Sequence of chain 1.B:
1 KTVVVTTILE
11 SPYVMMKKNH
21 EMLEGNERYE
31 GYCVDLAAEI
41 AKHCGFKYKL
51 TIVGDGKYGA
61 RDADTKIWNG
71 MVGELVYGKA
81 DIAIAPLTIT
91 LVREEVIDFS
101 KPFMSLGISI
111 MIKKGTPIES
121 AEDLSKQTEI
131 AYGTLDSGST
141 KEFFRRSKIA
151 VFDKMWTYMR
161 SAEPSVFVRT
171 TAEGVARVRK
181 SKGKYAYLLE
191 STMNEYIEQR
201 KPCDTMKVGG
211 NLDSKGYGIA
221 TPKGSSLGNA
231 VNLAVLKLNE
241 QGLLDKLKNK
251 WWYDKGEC

Binding-site contacts:
Ligand atom CA contacts residue THR88 of chain 1.B at 3.4 Å.
Ligand atom OXT contacts residue PRO86 of chain 1.B at 3.7 Å.
Ligand atom OXT contacts residue ARG93 of chain 1.B at 2.8 Å (salt-bridge).
Ligand atom OE2 contacts residue THR140 of chain 1.B at 3.1 Å (h-bond).
Ligand atom N contacts residue THR88 of chain 1.B at 2.8 Å (h-bond).
Ligand atom O contacts residue ARG93 of chain 1.B at 2.7 Å (salt-bridge).
Ligand atom CD contacts residue LEU135 of chain 1.B at 4.0 Å (hydrophobic).
Ligand atom N contacts residue TYR217 of chain 1.B at 3.7 Å.
Ligand atom CA contacts residue SER139 of chain 1.B at 3.4 Å.
Ligand atom CG contacts residue LEU135 of chain 1.B at 3.6 Å (hydrophobic).
Ligand atom OXT contacts residue LEU87 of chain 1.B at 3.6 Å.
Ligand atom C contacts residue THR88 of chain 1.B at 3.6 Å.
Ligand atom OE2 contacts residue GLY138 of chain 1.B at 3.6 Å.
Ligand atom OE1 contacts residue THR140 of chain 1.B at 2.5 Å (h-bond).
Ligand atom CA contacts residue TYR58 of chain 1.B at 4.1 Å (hydrophobic).
Ligand atom O contacts residue SER139 of chain 1.B at 2.8 Å (h-bond).
Ligand atom CG contacts residue GLU190 of chain 1.B at 3.6 Å.
Ligand atom CA contacts residue GLU190 of chain 1.B at 3.3 Å.
Ligand atom CD contacts residue GLU190 of chain 1.B at 4.0 Å.
Ligand atom CD contacts residue THR140 of chain 1.B at 3.1 Å.
Ligand atom CB contacts residue LEU135 of chain 1.B at 4.0 Å (hydrophobic).
Ligand atom N contacts residue TYR58 of chain 1.B at 4.2 Å.
Ligand atom OE2 contacts residue LEU135 of chain 1.B at 4.2 Å.
Ligand atom CA contacts residue PRO86 of chain 1.B at 4.1 Å (hydrophobic).
Ligand atom N contacts residue GLU190 of chain 1.B at 2.6 Å (salt-bridge).
Ligand atom C contacts residue TYR58 of chain 1.B at 3.7 Å (hydrophobic).
Ligand atom N contacts residue SER139 of chain 1.B at 4.0 Å.
Ligand atom OE2 contacts residue SER139 of chain 1.B at 3.2 Å (h-bond).
Ligand atom OXT contacts residue TYR58 of chain 1.B at 3.6 Å.
Ligand atom O contacts residue GLY138 of chain 1.B at 3.3 Å.
Ligand atom CB contacts residue TYR58 of chain 1.B at 3.5 Å (hydrophobic).
Ligand atom N contacts residue PRO86 of chain 1.B at 3.0 Å (h-bond).
Ligand atom C contacts residue ARG93 of chain 1.B at 3.5 Å.
Ligand atom O contacts residue TYR58 of chain 1.B at 3.4 Å.
Ligand atom OXT contacts residue SER139 of chain 1.B at 4.1 Å.
Ligand atom CB contacts residue GLU190 of chain 1.B at 4.0 Å.
Ligand atom C contacts residue SER139 of chain 1.B at 3.4 Å.
Ligand atom OXT contacts residue THR88 of chain 1.B at 2.9 Å (h-bond).
Ligand atom OE1 contacts residue GLU190 of chain 1.B at 3.7 Å.
Ligand atom CG contacts residue TYR58 of chain 1.B at 4.1 Å (hydrophobic).

The protein below binds the small molecule below.
Small molecule (SMILES): N[C@@H](CCC(=O)O)C(=O)O